Binding-site contacts:
Ligand atom C11 contacts residue TRP142 of chain 3.A at 3.8 Å (hydrophobic).
Ligand atom C8 contacts residue TYR88 of chain 3.A at 4.0 Å (hydrophobic).
Ligand atom O10 contacts residue LEU185 of chain 3.A at 3.2 Å.
Ligand atom C2 contacts residue GLN213 of chain 3.A at 3.7 Å.
Ligand atom C1 contacts residue THR126 of chain 3.A at 3.4 Å.
Ligand atom O9 contacts residue VAL177 of chain 3.A at 3.7 Å.
Ligand atom O8 contacts residue TYR88 of chain 3.A at 3.2 Å (h-bond).
Ligand atom C4 contacts residue SER127 of chain 3.A at 3.8 Å.
Ligand atom O9 contacts residue TYR88 of chain 3.A at 3.1 Å (h-bond).
Ligand atom O1B contacts residue THR126 of chain 3.A at 2.7 Å (h-bond).
Ligand atom C1 contacts residue SER127 of chain 3.A at 3.7 Å.
Ligand atom O9 contacts residue HIS174 of chain 3.A at 3.8 Å.
Ligand atom C11 contacts residue GLY124 of chain 3.A at 3.6 Å.
Ligand atom C3 contacts residue LEU217 of chain 3.A at 4.0 Å (hydrophobic).
Ligand atom C11 contacts residue LEU144 of chain 3.A at 4.0 Å (hydrophobic).
Ligand atom C5 contacts residue LEU217 of chain 3.A at 3.9 Å (hydrophobic).
Ligand atom O1B contacts residue SER127 of chain 3.A at 3.8 Å.
Ligand atom C7 contacts residue TRP142 of chain 3.A at 4.0 Å (hydrophobic).
Ligand atom O9 contacts residue SER176 of chain 3.A at 3.8 Å.
Ligand atom N5 contacts residue THR125 of chain 3.A at 3.1 Å (h-bond).
Ligand atom O6 contacts residue GLY216 of chain 3.A at 3.7 Å.
Ligand atom O1A contacts residue THR126 of chain 3.A at 3.4 Å.
Ligand atom O1B contacts residue LEU217 of chain 3.A at 3.3 Å.
Ligand atom O1A contacts residue SER127 of chain 3.A at 2.8 Å (h-bond).
Ligand atom C9 contacts residue HIS174 of chain 3.A at 3.7 Å.
Ligand atom C8 contacts residue GLN213 of chain 3.A at 3.6 Å.
Ligand atom N2 contacts residue GLN213 of chain 3.A at 4.1 Å.
Ligand atom C5 contacts residue THR125 of chain 3.A at 3.9 Å.
Ligand atom C6 contacts residue SER127 of chain 3.A at 3.6 Å.
Ligand atom C9 contacts residue TYR88 of chain 3.A at 3.5 Å (hydrophobic).
Ligand atom C4 contacts residue THR125 of chain 3.A at 3.6 Å.
Ligand atom C9 contacts residue SER176 of chain 3.A at 4.1 Å.
Ligand atom C11 contacts residue THR125 of chain 3.A at 3.8 Å.
Ligand atom C10 contacts residue TRP142 of chain 3.A at 4.1 Å (hydrophobic).
Ligand atom O1 contacts residue GLN213 of chain 3.A at 3.7 Å.
Ligand atom C7 contacts residue GLN213 of chain 3.A at 4.1 Å.
Ligand atom C5 contacts residue SER127 of chain 3.A at 4.1 Å.
Ligand atom C10 contacts residue THR125 of chain 3.A at 3.9 Å.
Ligand atom O4 contacts residue THR125 of chain 3.A at 4.0 Å.
Ligand atom O8 contacts residue LEU217 of chain 3.A at 3.9 Å.

Sequence of chain 3.A:
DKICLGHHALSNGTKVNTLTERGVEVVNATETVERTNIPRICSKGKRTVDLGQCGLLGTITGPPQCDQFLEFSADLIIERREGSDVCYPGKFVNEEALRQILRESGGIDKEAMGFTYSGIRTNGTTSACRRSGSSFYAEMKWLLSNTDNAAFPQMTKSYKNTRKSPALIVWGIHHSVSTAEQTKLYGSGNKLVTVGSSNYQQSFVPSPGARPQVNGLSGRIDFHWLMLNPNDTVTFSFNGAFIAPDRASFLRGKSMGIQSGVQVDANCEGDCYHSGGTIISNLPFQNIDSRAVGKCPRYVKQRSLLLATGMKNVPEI

The small molecule below binds the protein below.
Small molecule (SMILES): CC(=O)N[C@@H]1[C@@H](O)[C@H](O[C@@H]2O[C@H](CO)[C@H](O)[C@H](O[C@]3(C(=O)O)C[C@H](O)[C@@H](NC(C)=O)[C@H]([C@H](O)[C@H](O)CO)O3)[C@H]2O)[C@@H](CO)O[C@H]1O